The protein below binds the small molecule below.
Small molecule (SMILES): CC(=O)N[C@@H]1[C@@H](O)[C@H](O)[C@@H](CO)O[C@H]1O

Binding-site contacts:
Ligand atom N2 contacts residue ASN144 of chain 2.A at 2.8 Å (h-bond).
Ligand atom C5 contacts residue ASN144 of chain 2.A at 3.7 Å.
Ligand atom C4 contacts residue ASN144 of chain 2.A at 4.1 Å.
Ligand atom O7 contacts residue ASN144 of chain 2.A at 3.7 Å.
Ligand atom C7 contacts residue ASN144 of chain 2.A at 3.5 Å.
Ligand atom O5 contacts residue ASN144 of chain 2.A at 2.4 Å (h-bond).
Ligand atom C2 contacts residue ASN144 of chain 2.A at 2.3 Å.
Ligand atom C1 contacts residue ASN144 of chain 2.A at 1.4 Å.
Ligand atom C3 contacts residue ASN144 of chain 2.A at 3.7 Å.

Sequence of chain 2.A:
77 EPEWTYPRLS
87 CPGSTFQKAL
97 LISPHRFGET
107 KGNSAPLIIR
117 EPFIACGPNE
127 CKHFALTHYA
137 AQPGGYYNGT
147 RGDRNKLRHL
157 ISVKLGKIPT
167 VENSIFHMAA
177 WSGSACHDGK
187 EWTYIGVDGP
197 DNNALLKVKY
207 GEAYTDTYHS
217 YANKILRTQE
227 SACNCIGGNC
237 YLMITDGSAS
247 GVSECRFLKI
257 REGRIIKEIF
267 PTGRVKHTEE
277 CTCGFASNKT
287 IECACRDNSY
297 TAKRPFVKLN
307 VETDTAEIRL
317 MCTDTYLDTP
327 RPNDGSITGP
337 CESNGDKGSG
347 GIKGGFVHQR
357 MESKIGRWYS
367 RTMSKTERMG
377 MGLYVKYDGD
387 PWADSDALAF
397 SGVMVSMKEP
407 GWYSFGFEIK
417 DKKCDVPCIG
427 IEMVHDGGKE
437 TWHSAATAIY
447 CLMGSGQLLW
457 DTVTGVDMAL